This protein binds this small molecule.
Small molecule (SMILES): CC(=O)N[C@@H]1[C@@H](O)[C@H](O)[C@@H](CO)O[C@H]1O

Sequence of chain 35.B:
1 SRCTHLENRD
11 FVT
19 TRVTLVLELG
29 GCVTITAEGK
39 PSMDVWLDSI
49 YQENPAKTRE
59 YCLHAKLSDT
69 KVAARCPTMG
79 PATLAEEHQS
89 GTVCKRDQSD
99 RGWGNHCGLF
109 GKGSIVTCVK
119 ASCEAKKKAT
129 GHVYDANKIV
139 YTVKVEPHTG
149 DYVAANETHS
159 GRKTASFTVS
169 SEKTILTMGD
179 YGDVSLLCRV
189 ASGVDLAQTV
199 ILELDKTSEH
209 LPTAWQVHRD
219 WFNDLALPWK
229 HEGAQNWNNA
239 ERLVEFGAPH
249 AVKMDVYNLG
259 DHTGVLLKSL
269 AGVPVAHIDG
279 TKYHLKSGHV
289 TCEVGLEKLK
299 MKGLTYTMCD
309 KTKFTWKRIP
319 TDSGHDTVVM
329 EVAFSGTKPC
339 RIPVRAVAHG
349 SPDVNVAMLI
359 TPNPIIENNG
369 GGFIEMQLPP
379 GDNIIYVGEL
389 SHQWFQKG

Binding-site contacts:
Ligand atom O7 contacts residue ASN154 of chain 35.B at 3.1 Å (h-bond).
Ligand atom O5 contacts residue HIS104 of chain 11.B at 3.2 Å (h-bond).
Ligand atom C8 contacts residue ASN154 of chain 35.B at 3.8 Å.
Ligand atom O6 contacts residue HIS104 of chain 11.B at 2.9 Å.
Ligand atom N2 contacts residue ASN154 of chain 35.B at 2.9 Å (h-bond).
Ligand atom C6 contacts residue HIS104 of chain 11.B at 3.7 Å.
Ligand atom C3 contacts residue ASN154 of chain 35.B at 3.8 Å.
Ligand atom C5 contacts residue ASN154 of chain 35.B at 3.7 Å.
Ligand atom C7 contacts residue ASN154 of chain 35.B at 3.3 Å.
Ligand atom O7 contacts residue HIS104 of chain 11.B at 4.2 Å.
Ligand atom C2 contacts residue ASN154 of chain 35.B at 2.4 Å.
Ligand atom O7 contacts residue GLU155 of chain 35.B at 3.8 Å.
Ligand atom C2 contacts residue HIS104 of chain 11.B at 4.4 Å.
Ligand atom C1 contacts residue HIS104 of chain 11.B at 3.2 Å.
Ligand atom C1 contacts residue ASN154 of chain 35.B at 1.4 Å.
Ligand atom C5 contacts residue HIS104 of chain 11.B at 3.3 Å.
Ligand atom O5 contacts residue ASN154 of chain 35.B at 2.4 Å (h-bond).
Ligand atom C8 contacts residue GLU155 of chain 35.B at 3.8 Å.
Ligand atom C4 contacts residue ASN154 of chain 35.B at 4.2 Å.
Ligand atom C7 contacts residue GLU155 of chain 35.B at 4.1 Å.

Sequence of chain 11.B:
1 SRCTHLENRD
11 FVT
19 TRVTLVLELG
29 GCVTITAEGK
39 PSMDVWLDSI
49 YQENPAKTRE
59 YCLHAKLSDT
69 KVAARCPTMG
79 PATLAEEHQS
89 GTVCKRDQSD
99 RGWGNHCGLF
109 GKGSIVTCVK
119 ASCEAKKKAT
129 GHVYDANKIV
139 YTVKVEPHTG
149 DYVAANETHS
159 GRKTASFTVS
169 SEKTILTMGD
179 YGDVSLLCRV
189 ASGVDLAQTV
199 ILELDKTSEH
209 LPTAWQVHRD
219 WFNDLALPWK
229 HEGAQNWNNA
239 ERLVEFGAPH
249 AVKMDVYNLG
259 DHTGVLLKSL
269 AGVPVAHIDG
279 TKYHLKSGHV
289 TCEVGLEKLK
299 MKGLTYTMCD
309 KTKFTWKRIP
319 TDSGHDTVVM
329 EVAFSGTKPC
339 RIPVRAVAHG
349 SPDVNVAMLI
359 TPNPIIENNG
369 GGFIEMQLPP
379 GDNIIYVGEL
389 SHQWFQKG